This small molecule binds to this protein.
Small molecule (SMILES): CC1=C(C)C(=O)C(C)=C(C)C1=O

Sequence of chain 1.A:
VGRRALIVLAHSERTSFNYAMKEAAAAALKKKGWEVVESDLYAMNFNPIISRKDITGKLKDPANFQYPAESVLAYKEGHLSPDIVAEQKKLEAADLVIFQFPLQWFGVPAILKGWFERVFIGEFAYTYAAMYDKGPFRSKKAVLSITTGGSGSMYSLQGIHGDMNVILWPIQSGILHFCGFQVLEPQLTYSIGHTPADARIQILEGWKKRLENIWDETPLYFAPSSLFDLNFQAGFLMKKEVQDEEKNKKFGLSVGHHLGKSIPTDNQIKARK

Sequence of chain 1.C:
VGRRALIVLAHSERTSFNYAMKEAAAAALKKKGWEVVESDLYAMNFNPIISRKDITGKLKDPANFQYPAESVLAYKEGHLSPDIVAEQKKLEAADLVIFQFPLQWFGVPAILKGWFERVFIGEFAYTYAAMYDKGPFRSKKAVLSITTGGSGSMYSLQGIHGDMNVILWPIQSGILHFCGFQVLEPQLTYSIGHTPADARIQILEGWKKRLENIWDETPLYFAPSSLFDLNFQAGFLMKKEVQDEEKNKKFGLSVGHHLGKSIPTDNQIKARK

Binding-site contacts:
Ligand atom C5M contacts residue GLY150 of chain 1.A at 4.0 Å.
Ligand atom C2M contacts residue FAD1 of chain 1.E at 3.4 Å.
Ligand atom C3M contacts residue PHE106 of chain 1.A at 4.1 Å (hydrophobic).
Ligand atom C3 contacts residue FAD1 of chain 1.E at 3.6 Å.
Ligand atom C6M contacts residue TYR126 of chain 1.C at 4.3 Å (hydrophobic).
Ligand atom C3M contacts residue FAD1 of chain 1.E at 3.6 Å.
Ligand atom C1 contacts residue FAD1 of chain 1.E at 3.6 Å.
Ligand atom C4 contacts residue FAD1 of chain 1.E at 3.8 Å.
Ligand atom C3 contacts residue TYR126 of chain 1.C at 4.3 Å (hydrophobic).
Ligand atom C6M contacts residue PRO68 of chain 1.C at 3.9 Å (hydrophobic).
Ligand atom C5M contacts residue FAD1 of chain 1.E at 4.0 Å.
Ligand atom O4 contacts residue FAD1 of chain 1.E at 3.9 Å.
Ligand atom O4 contacts residue HIS161 of chain 1.A at 4.1 Å.
Ligand atom C1 contacts residue TYR126 of chain 1.C at 3.0 Å (hydrophobic).
Ligand atom C6 contacts residue TYR126 of chain 1.C at 3.9 Å (hydrophobic).
Ligand atom C2 contacts residue FAD1 of chain 1.E at 3.5 Å.
Ligand atom C2 contacts residue TYR126 of chain 1.C at 3.6 Å (hydrophobic).
Ligand atom C3M contacts residue PHE178 of chain 1.C at 3.3 Å (hydrophobic).
Ligand atom C5M contacts residue GLY149 of chain 1.A at 3.6 Å.
Ligand atom C6M contacts residue FAD1 of chain 1.E at 3.7 Å.
Ligand atom C3 contacts residue PHE178 of chain 1.C at 4.2 Å (hydrophobic).
Ligand atom C5 contacts residue FAD1 of chain 1.E at 3.8 Å.
Ligand atom C5M contacts residue TYR128 of chain 1.C at 3.3 Å (hydrophobic).
Ligand atom C2M contacts residue TRP105 of chain 1.A at 3.5 Å (hydrophobic).
Ligand atom O1 contacts residue FAD1 of chain 1.E at 3.5 Å.
Ligand atom C5 contacts residue TYR128 of chain 1.C at 4.1 Å (hydrophobic).
Ligand atom O4 contacts residue TYR128 of chain 1.C at 3.1 Å (h-bond).
Ligand atom O1 contacts residue TYR126 of chain 1.C at 2.5 Å (h-bond).
Ligand atom C4 contacts residue TYR128 of chain 1.C at 3.9 Å (hydrophobic).
Ligand atom C6 contacts residue FAD1 of chain 1.E at 3.6 Å.
Ligand atom C2M contacts residue TYR126 of chain 1.C at 3.6 Å (hydrophobic).